Binding-site contacts:
Ligand atom C8 contacts residue TYR63 of chain 1.B at 3.8 Å (hydrophobic).
Ligand atom O7 contacts residue ASN60 of chain 1.B at 2.8 Å (h-bond).
Ligand atom O6 contacts residue GLN58 of chain 1.B at 2.7 Å (h-bond).
Ligand atom C7 contacts residue ASN46 of chain 1.B at 3.5 Å.
Ligand atom O6 contacts residue GLU35 of chain 1.B at 3.2 Å (salt-bridge).
Ligand atom C5 contacts residue TYR63 of chain 1.B at 3.7 Å (hydrophobic).
Ligand atom N2 contacts residue ASN46 of chain 1.B at 2.8 Å (h-bond).
Ligand atom C6 contacts residue ASP102 of chain 1.B at 3.5 Å.
Ligand atom O1 contacts residue ASP53 of chain 1.B at 3.7 Å.
Ligand atom C5 contacts residue ASP53 of chain 1.B at 3.5 Å.
Ligand atom C8 contacts residue ALA108 of chain 1.B at 3.8 Å (hydrophobic).
Ligand atom C7 contacts residue ALA108 of chain 1.B at 3.8 Å (hydrophobic).
Ligand atom C6 contacts residue GLN58 of chain 1.B at 3.2 Å.
Ligand atom C8 contacts residue GLN58 of chain 1.B at 3.7 Å.
Ligand atom C1 contacts residue ALA108 of chain 1.B at 3.8 Å (hydrophobic).
Ligand atom O5 contacts residue ASP53 of chain 1.B at 3.5 Å (salt-bridge).
Ligand atom O4 contacts residue ASN60 of chain 1.B at 3.5 Å.
Ligand atom O7 contacts residue ILE59 of chain 1.B at 3.8 Å.
Ligand atom O3 contacts residue TRP64 of chain 1.B at 3.0 Å (h-bond).
Ligand atom O6 contacts residue ASP102 of chain 1.B at 2.7 Å (salt-bridge).
Ligand atom O7 contacts residue GLN104 of chain 1.B at 3.4 Å (h-bond).
Ligand atom C2 contacts residue ALA108 of chain 1.B at 3.6 Å (hydrophobic).
Ligand atom N2 contacts residue ALA108 of chain 1.B at 2.8 Å (h-bond).
Ligand atom C7 contacts residue TRP64 of chain 1.B at 3.8 Å (hydrophobic).
Ligand atom C8 contacts residue ASN46 of chain 1.B at 3.3 Å.
Ligand atom O4 contacts residue GLN104 of chain 1.B at 3.3 Å (h-bond).
Ligand atom C2 contacts residue ASN46 of chain 1.B at 3.9 Å.
Ligand atom O7 contacts residue TRP64 of chain 1.B at 3.1 Å.
Ligand atom O1 contacts residue ASN44 of chain 1.B at 3.9 Å.
Ligand atom C6 contacts residue TYR63 of chain 1.B at 3.8 Å (hydrophobic).
Ligand atom C1 contacts residue ASN46 of chain 1.B at 3.9 Å.
Ligand atom C1 contacts residue ASP53 of chain 1.B at 3.1 Å.
Ligand atom O6 contacts residue TRP64 of chain 1.B at 3.4 Å.
Ligand atom O6 contacts residue TYR63 of chain 1.B at 3.2 Å.
Ligand atom C8 contacts residue TRP109 of chain 1.B at 3.3 Å (hydrophobic).
Ligand atom C1 contacts residue TYR63 of chain 1.B at 3.8 Å (hydrophobic).
Ligand atom O4 contacts residue PRO103 of chain 1.B at 3.5 Å.
Ligand atom O6 contacts residue PRO103 of chain 1.B at 3.7 Å.
Ligand atom C3 contacts residue ALA108 of chain 1.B at 3.9 Å (hydrophobic).
Ligand atom C6 contacts residue TRP64 of chain 1.B at 3.7 Å (hydrophobic).

This protein binds this small molecule.
Small molecule (SMILES): CC(=O)N[C@@H]1[C@@H](O)[C@H](O[C@@H]2O[C@H](CO)[C@@H](O[C@@H]3O[C@H](CO)[C@@H](O[C@@H]4O[C@H](CO)[C@@H](O)[C@H](O)[C@H]4NC(C)=O)[C@H](O)[C@H]3NC(C)=O)[C@H](O)[C@H]2NC(C)=O)[C@@H](CO)O[C@H]1O

Sequence of chain 1.B:
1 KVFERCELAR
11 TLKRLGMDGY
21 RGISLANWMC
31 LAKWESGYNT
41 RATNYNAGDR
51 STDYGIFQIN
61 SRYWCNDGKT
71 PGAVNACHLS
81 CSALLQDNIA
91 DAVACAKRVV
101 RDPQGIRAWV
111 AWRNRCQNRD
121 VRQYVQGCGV